Sequence of chain 1.A:
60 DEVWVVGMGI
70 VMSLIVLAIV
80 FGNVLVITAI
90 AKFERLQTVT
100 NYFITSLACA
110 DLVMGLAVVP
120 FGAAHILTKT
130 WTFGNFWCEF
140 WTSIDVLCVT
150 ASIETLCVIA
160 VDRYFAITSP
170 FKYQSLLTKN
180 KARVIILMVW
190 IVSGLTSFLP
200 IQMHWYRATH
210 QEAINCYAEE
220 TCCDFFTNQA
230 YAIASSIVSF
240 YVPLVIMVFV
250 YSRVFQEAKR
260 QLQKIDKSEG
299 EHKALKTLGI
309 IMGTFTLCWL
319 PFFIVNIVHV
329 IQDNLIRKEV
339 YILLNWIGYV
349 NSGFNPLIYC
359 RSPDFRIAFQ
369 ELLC

Binding-site contacts:
Ligand atom CAH contacts residue PHE224 of chain 1.A at 3.7 Å (hydrophobic).
Ligand atom OAL contacts residue SER238 of chain 1.A at 3.2 Å (h-bond).
Ligand atom CAG contacts residue PHE320 of chain 1.A at 4.4 Å (hydrophobic).
Ligand atom CAG contacts residue PHE224 of chain 1.A at 3.6 Å (hydrophobic).
Ligand atom CAG contacts residue TYR339 of chain 1.A at 3.9 Å (hydrophobic).
Ligand atom CAJ contacts residue PHE320 of chain 1.A at 4.0 Å (hydrophobic).
Ligand atom CAB contacts residue VAL148 of chain 1.A at 3.7 Å (hydrophobic).
Ligand atom CAE contacts residue VAL145 of chain 1.A at 4.5 Å (hydrophobic).
Ligand atom NAN contacts residue TYR347 of chain 1.A at 4.0 Å.
Ligand atom OAL contacts residue VAL145 of chain 1.A at 4.4 Å.
Ligand atom CAD contacts residue SER234 of chain 1.A at 3.6 Å.
Ligand atom OAL contacts residue SER234 of chain 1.A at 2.2 Å (h-bond).
Ligand atom CAC contacts residue VAL145 of chain 1.A at 4.3 Å (hydrophobic).
Ligand atom CAB contacts residue PHE321 of chain 1.A at 3.8 Å (hydrophobic).
Ligand atom CAA contacts residue VAL148 of chain 1.A at 3.9 Å (hydrophobic).
Ligand atom CAE contacts residue PHE320 of chain 1.A at 4.4 Å (hydrophobic).
Ligand atom CAJ contacts residue ASN343 of chain 1.A at 3.7 Å.
Ligand atom NAN contacts residue ASP144 of chain 1.A at 4.1 Å.
Ligand atom CAC contacts residue PHE321 of chain 1.A at 4.1 Å (hydrophobic).
Ligand atom CAC contacts residue SER234 of chain 1.A at 3.2 Å.
Ligand atom OAK contacts residue SER234 of chain 1.A at 3.0 Å (h-bond).
Ligand atom OAM contacts residue VAL148 of chain 1.A at 4.1 Å.
Ligand atom OAM contacts residue TYR347 of chain 1.A at 3.8 Å.
Ligand atom CAA contacts residue PHE320 of chain 1.A at 4.3 Å (hydrophobic).
Ligand atom OAL contacts residue PHE321 of chain 1.A at 4.0 Å.
Ligand atom CAF contacts residue PHE320 of chain 1.A at 4.0 Å (hydrophobic).
Ligand atom CAI contacts residue ASN343 of chain 1.A at 3.8 Å.
Ligand atom OAK contacts residue ASN324 of chain 1.A at 3.9 Å.
Ligand atom OAM contacts residue ASN343 of chain 1.A at 3.9 Å.
Ligand atom CAD contacts residue ASN324 of chain 1.A at 4.3 Å.
Ligand atom CAC contacts residue SER238 of chain 1.A at 4.3 Å.
Ligand atom CAO contacts residue ASP144 of chain 1.A at 3.7 Å.
Ligand atom OAK contacts residue TYR230 of chain 1.A at 4.5 Å.
Ligand atom NAN contacts residue ASN343 of chain 1.A at 3.1 Å (h-bond).
Ligand atom CAA contacts residue PHE321 of chain 1.A at 4.5 Å (hydrophobic).
Ligand atom CAH contacts residue TYR339 of chain 1.A at 3.8 Å (hydrophobic).
Ligand atom OAL contacts residue SER235 of chain 1.A at 4.2 Å.
Ligand atom CAO contacts residue ASN343 of chain 1.A at 4.2 Å.
Ligand atom CAH contacts residue ASN343 of chain 1.A at 4.3 Å.
Ligand atom OAM contacts residue ASP144 of chain 1.A at 4.2 Å.

A small-molecule ligand and the protein it binds are described below.
Small molecule (SMILES): CN[C@@H]1CCc2c(ccc(O)c2O)[C@H]1O